Sequence of chain 1.D:
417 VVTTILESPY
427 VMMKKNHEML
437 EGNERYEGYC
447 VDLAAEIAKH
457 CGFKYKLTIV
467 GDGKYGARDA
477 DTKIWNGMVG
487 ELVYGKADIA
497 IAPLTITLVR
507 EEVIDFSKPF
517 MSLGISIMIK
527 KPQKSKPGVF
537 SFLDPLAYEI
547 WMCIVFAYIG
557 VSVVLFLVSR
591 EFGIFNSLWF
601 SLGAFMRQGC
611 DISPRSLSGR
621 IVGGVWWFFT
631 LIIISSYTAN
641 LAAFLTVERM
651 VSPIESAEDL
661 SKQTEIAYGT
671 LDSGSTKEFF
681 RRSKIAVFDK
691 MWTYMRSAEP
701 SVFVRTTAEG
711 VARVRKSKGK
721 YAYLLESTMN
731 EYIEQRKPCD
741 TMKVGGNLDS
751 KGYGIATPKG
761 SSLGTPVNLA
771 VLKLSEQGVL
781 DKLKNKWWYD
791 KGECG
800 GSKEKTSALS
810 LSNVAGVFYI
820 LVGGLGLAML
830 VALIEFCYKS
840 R

The small molecule below binds the protein below.
Small molecule (SMILES): NS(=O)(=O)c1cccc2c1c([N+](=O)[O-])cc1[nH]c(=O)c(=O)[nH]c12

Binding-site contacts:
Ligand atom C19 contacts residue LEU500 of chain 1.D at 4.2 Å (hydrophobic).
Ligand atom N15 contacts residue TYR471 of chain 1.D at 3.6 Å (h-bond).
Ligand atom C10 contacts residue GLU726 of chain 1.D at 3.9 Å.
Ligand atom O22 contacts residue SER675 of chain 1.D at 4.2 Å.
Ligand atom C06 contacts residue TYR753 of chain 1.D at 4.2 Å (hydrophobic).
Ligand atom N18 contacts residue LEU500 of chain 1.D at 4.0 Å.
Ligand atom O20 contacts residue TYR471 of chain 1.D at 4.0 Å.
Ligand atom C19 contacts residue ARG506 of chain 1.D at 4.0 Å.
Ligand atom N18 contacts residue THR501 of chain 1.D at 3.6 Å (h-bond).
Ligand atom C07 contacts residue TYR471 of chain 1.D at 3.5 Å (hydrophobic).
Ligand atom C21 contacts residue THR501 of chain 1.D at 3.9 Å.
Ligand atom O12 contacts residue GLU726 of chain 1.D at 3.8 Å.
Ligand atom C21 contacts residue ARG506 of chain 1.D at 4.0 Å.
Ligand atom O20 contacts residue ARG506 of chain 1.D at 3.3 Å (salt-bridge).
Ligand atom C19 contacts residue THR501 of chain 1.D at 3.5 Å.
Ligand atom S11 contacts residue GLU726 of chain 1.D at 3.7 Å.
Ligand atom N23 contacts residue SER675 of chain 1.D at 4.0 Å.
Ligand atom C19 contacts residue TYR471 of chain 1.D at 3.8 Å (hydrophobic).
Ligand atom C08 contacts residue TYR471 of chain 1.D at 4.1 Å (hydrophobic).
Ligand atom N14 contacts residue MET729 of chain 1.D at 4.0 Å.
Ligand atom O17 contacts residue TYR753 of chain 1.D at 3.2 Å (h-bond).
Ligand atom O13 contacts residue MET729 of chain 1.D at 3.6 Å.
Ligand atom C05 contacts residue THR501 of chain 1.D at 4.1 Å.
Ligand atom O12 contacts residue MET729 of chain 1.D at 3.5 Å (h-bond).
Ligand atom N18 contacts residue PRO499 of chain 1.D at 3.2 Å (h-bond).
Ligand atom C05 contacts residue PRO499 of chain 1.D at 4.0 Å (hydrophobic).
Ligand atom C04 contacts residue TYR471 of chain 1.D at 4.1 Å (hydrophobic).
Ligand atom C05 contacts residue TYR471 of chain 1.D at 3.6 Å (hydrophobic).
Ligand atom O12 contacts residue THR707 of chain 1.D at 3.6 Å.
Ligand atom C06 contacts residue PRO499 of chain 1.D at 3.7 Å (hydrophobic).
Ligand atom O22 contacts residue ARG506 of chain 1.D at 3.2 Å (salt-bridge).
Ligand atom O20 contacts residue LEU500 of chain 1.D at 3.4 Å.
Ligand atom O20 contacts residue THR501 of chain 1.D at 3.0 Å (h-bond).
Ligand atom N15 contacts residue TYR753 of chain 1.D at 4.1 Å.
Ligand atom O13 contacts residue GLU726 of chain 1.D at 3.1 Å (salt-bridge).
Ligand atom C09 contacts residue GLU726 of chain 1.D at 3.7 Å.
Ligand atom N18 contacts residue TYR471 of chain 1.D at 3.5 Å.
Ligand atom C06 contacts residue TYR471 of chain 1.D at 3.5 Å (hydrophobic).
Ligand atom O16 contacts residue TYR471 of chain 1.D at 2.8 Å (h-bond).
Ligand atom S11 contacts residue MET729 of chain 1.D at 3.9 Å.